Binding-site contacts:
Ligand atom O4 contacts residue GLU132 of chain 1.A at 3.8 Å.
Ligand atom C7 contacts residue PRO133 of chain 1.A at 4.2 Å (hydrophobic).
Ligand atom C7 contacts residue GLU132 of chain 1.A at 3.7 Å.
Ligand atom O3' contacts residue LYS137 of chain 1.A at 4.5 Å.
Ligand atom O5' contacts residue PRO134 of chain 1.A at 3.8 Å.
Ligand atom N3 contacts residue TYR131 of chain 1.A at 3.2 Å (h-bond).
Ligand atom O2 contacts residue TYR131 of chain 1.A at 3.4 Å.
Ligand atom O4 contacts residue TYR131 of chain 1.A at 3.1 Å (h-bond).
Ligand atom N1 contacts residue PRO134 of chain 1.A at 4.4 Å.
Ligand atom C4 contacts residue GLU132 of chain 1.A at 4.4 Å.
Ligand atom C6 contacts residue PRO134 of chain 1.A at 3.5 Å (hydrophobic).
Ligand atom C5 contacts residue TYR131 of chain 1.A at 4.2 Å (hydrophobic).
Ligand atom C1' contacts residue TYR131 of chain 1.A at 3.6 Å (hydrophobic).
Ligand atom O4' contacts residue TYR131 of chain 1.A at 4.0 Å.
Ligand atom N3 contacts residue ARG130 of chain 1.A at 4.2 Å.
Ligand atom C4' contacts residue PRO134 of chain 1.A at 4.5 Å (hydrophobic).
Ligand atom C2 contacts residue TYR131 of chain 1.A at 3.3 Å (hydrophobic).
Ligand atom N3 contacts residue ASP127 of chain 1.A at 4.3 Å.
Ligand atom O4 contacts residue ARG130 of chain 1.A at 4.1 Å.
Ligand atom OP1 contacts residue LYS137 of chain 1.A at 3.1 Å (salt-bridge).
Ligand atom P contacts residue LYS137 of chain 1.A at 4.4 Å.
Ligand atom N1 contacts residue TYR131 of chain 1.A at 3.4 Å.
Ligand atom N3 contacts residue ARG117 of chain 1.A at 4.1 Å.
Ligand atom C5 contacts residue PRO134 of chain 1.A at 4.0 Å (hydrophobic).
Ligand atom C5' contacts residue PRO134 of chain 1.A at 4.2 Å (hydrophobic).
Ligand atom O4 contacts residue ASP127 of chain 1.A at 3.9 Å.
Ligand atom C2 contacts residue ARG117 of chain 1.A at 3.6 Å.
Ligand atom C6 contacts residue TYR131 of chain 1.A at 3.9 Å (hydrophobic).
Ligand atom C7 contacts residue PRO134 of chain 1.A at 3.7 Å (hydrophobic).
Ligand atom O2 contacts residue ARG117 of chain 1.A at 2.6 Å (salt-bridge).
Ligand atom O4' contacts residue PRO134 of chain 1.A at 3.6 Å.
Ligand atom C4 contacts residue TYR131 of chain 1.A at 3.5 Å (hydrophobic).

Sequence of chain 1.A:
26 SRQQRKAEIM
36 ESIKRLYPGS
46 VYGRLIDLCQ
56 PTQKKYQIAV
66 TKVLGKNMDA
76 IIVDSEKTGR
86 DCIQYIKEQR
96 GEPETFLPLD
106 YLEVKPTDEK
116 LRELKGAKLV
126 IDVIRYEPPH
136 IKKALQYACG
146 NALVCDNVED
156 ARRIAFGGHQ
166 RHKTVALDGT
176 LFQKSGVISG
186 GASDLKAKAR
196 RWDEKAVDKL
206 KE

A protein and the small-molecule ligand that binds it are described below.
Small molecule (SMILES): Cc1cn([C@H]2C[C@H](O[P](=O)(O)OC[C@H]3O[C@@H](n4cc(C)c(=O)[nH]c4=O)C[C@@H]3O)[C@@H](COP(=O)=O)O2)c(=O)[nH]c1=O